Sequence of chain 1.C:
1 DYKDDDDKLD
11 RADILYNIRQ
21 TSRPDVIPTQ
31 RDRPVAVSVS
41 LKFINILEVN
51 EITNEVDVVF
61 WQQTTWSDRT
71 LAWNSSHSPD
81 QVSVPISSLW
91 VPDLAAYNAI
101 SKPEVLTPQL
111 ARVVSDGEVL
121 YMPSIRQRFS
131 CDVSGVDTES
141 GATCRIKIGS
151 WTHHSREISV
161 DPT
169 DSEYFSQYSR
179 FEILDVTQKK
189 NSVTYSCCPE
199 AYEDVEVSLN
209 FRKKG

Binding-site contacts:
Ligand atom F1 contacts residue LEU120 of chain 1.D at 3.7 Å.
Ligand atom C13 contacts residue TYR200 of chain 1.C at 3.3 Å (hydrophobic).
Ligand atom C11 contacts residue TRP151 of chain 1.C at 3.2 Å (hydrophobic).
Ligand atom N1 contacts residue TYR200 of chain 1.C at 3.9 Å.
Ligand atom C2 contacts residue SER150 of chain 1.C at 3.8 Å.
Ligand atom F3 contacts residue THR152 of chain 1.C at 3.7 Å.
Ligand atom C12 contacts residue TYR200 of chain 1.C at 3.2 Å (hydrophobic).
Ligand atom C4 contacts residue TYR193 of chain 1.C at 3.6 Å (hydrophobic).
Ligand atom F3 contacts residue ARG112 of chain 1.D at 3.1 Å.
Ligand atom C6 contacts residue TRP151 of chain 1.C at 3.4 Å (hydrophobic).
Ligand atom C2 contacts residue TYR97 of chain 1.C at 3.8 Å (hydrophobic).
Ligand atom N3 contacts residue TYR193 of chain 1.C at 3.6 Å.
Ligand atom N3 contacts residue TRP151 of chain 1.C at 3.8 Å.
Ligand atom N3 contacts residue TYR97 of chain 1.C at 3.7 Å.
Ligand atom C15 contacts residue ARG112 of chain 1.D at 3.9 Å.
Ligand atom C2 contacts residue TRP151 of chain 1.C at 3.7 Å (hydrophobic).
Ligand atom N4 contacts residue TYR200 of chain 1.C at 3.7 Å.
Ligand atom F1 contacts residue MET122 of chain 1.D at 3.2 Å.
Ligand atom F2 contacts residue ARG112 of chain 1.D at 3.4 Å.
Ligand atom C17 contacts residue TRP151 of chain 1.C at 3.1 Å (hydrophobic).
Ligand atom C10 contacts residue TRP61 of chain 1.D at 3.7 Å (hydrophobic).
Ligand atom C12 contacts residue TRP151 of chain 1.C at 3.7 Å (hydrophobic).
Ligand atom C11 contacts residue TRP61 of chain 1.D at 3.9 Å (hydrophobic).
Ligand atom N4 contacts residue SER150 of chain 1.C at 2.7 Å (h-bond).
Ligand atom C3 contacts residue TYR97 of chain 1.C at 3.7 Å (hydrophobic).
Ligand atom C8 contacts residue ILE44 of chain 1.D at 3.5 Å (hydrophobic).
Ligand atom C16 contacts residue TRP151 of chain 1.C at 3.6 Å (hydrophobic).
Ligand atom C5 contacts residue TRP61 of chain 1.D at 3.7 Å (hydrophobic).
Ligand atom C1 contacts residue TYR97 of chain 1.C at 4.0 Å (hydrophobic).
Ligand atom C12 contacts residue CYS196 of chain 1.C at 3.8 Å (hydrophobic).
Ligand atom C13 contacts residue CYS196 of chain 1.C at 3.9 Å (hydrophobic).
Ligand atom N2 contacts residue TYR193 of chain 1.C at 3.4 Å.
Ligand atom C4 contacts residue TRP151 of chain 1.C at 3.9 Å (hydrophobic).
Ligand atom C9 contacts residue TRP61 of chain 1.D at 3.7 Å (hydrophobic).
Ligand atom N4 contacts residue TRP151 of chain 1.C at 3.9 Å.
Ligand atom N4 contacts residue TYR97 of chain 1.C at 2.8 Å (h-bond).
Ligand atom C10 contacts residue TYR172 of chain 1.D at 3.7 Å (hydrophobic).
Ligand atom C1 contacts residue TYR193 of chain 1.C at 3.4 Å (hydrophobic).
Ligand atom C9 contacts residue TYR172 of chain 1.D at 3.8 Å (hydrophobic).
Ligand atom N1 contacts residue TRP151 of chain 1.C at 2.7 Å (h-bond).

Sequence of chain 1.D:
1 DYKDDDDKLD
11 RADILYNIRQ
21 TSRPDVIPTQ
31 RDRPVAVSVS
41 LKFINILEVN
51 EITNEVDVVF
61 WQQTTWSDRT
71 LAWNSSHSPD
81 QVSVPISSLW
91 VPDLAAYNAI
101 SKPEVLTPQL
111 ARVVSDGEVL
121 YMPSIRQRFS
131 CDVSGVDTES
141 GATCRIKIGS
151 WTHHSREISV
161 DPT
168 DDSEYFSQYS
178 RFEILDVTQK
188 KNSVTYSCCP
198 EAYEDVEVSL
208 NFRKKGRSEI

This protein binds this small molecule.
Small molecule (SMILES): CC1CCN(c2cc(-c3ccc(C(F)(F)F)cc3)nc(N)n2)CC1